Binding-site contacts:
Ligand atom C7 contacts residue ASN229 of chain 2.A at 3.3 Å.
Ligand atom C8 contacts residue ASN229 of chain 2.A at 4.2 Å.
Ligand atom C3 contacts residue ASN229 of chain 2.A at 3.8 Å.
Ligand atom O7 contacts residue ASN229 of chain 2.A at 3.1 Å (h-bond).
Ligand atom C5 contacts residue SER230 of chain 2.A at 4.5 Å.
Ligand atom O5 contacts residue SER230 of chain 2.A at 4.0 Å.
Ligand atom C4 contacts residue ASN229 of chain 2.A at 4.2 Å.
Ligand atom N2 contacts residue ASN229 of chain 2.A at 3.0 Å (h-bond).
Ligand atom O6 contacts residue SER230 of chain 2.A at 3.5 Å (h-bond).
Ligand atom O5 contacts residue VAL232 of chain 2.A at 3.5 Å.
Ligand atom C8 contacts residue SER241 of chain 2.A at 3.5 Å.
Ligand atom O5 contacts residue ASN229 of chain 2.A at 2.4 Å (h-bond).
Ligand atom C5 contacts residue ASN229 of chain 2.A at 3.7 Å.
Ligand atom C1 contacts residue ASN229 of chain 2.A at 1.4 Å.
Ligand atom C7 contacts residue SER241 of chain 2.A at 3.9 Å.
Ligand atom C1 contacts residue SER230 of chain 2.A at 4.0 Å.
Ligand atom C8 contacts residue LEU243 of chain 2.A at 4.5 Å (hydrophobic).
Ligand atom C6 contacts residue SER230 of chain 2.A at 4.1 Å.
Ligand atom C2 contacts residue VAL232 of chain 2.A at 4.4 Å (hydrophobic).
Ligand atom C2 contacts residue ASN229 of chain 2.A at 2.5 Å.
Ligand atom O7 contacts residue SER241 of chain 2.A at 3.4 Å (h-bond).
Ligand atom C1 contacts residue VAL232 of chain 2.A at 3.9 Å (hydrophobic).

A small-molecule ligand and the protein it binds are described below.
Small molecule (SMILES): CC(=O)N[C@@H]1[C@@H](O)[C@H](O)[C@@H](CO)O[C@H]1O

Sequence of chain 2.A:
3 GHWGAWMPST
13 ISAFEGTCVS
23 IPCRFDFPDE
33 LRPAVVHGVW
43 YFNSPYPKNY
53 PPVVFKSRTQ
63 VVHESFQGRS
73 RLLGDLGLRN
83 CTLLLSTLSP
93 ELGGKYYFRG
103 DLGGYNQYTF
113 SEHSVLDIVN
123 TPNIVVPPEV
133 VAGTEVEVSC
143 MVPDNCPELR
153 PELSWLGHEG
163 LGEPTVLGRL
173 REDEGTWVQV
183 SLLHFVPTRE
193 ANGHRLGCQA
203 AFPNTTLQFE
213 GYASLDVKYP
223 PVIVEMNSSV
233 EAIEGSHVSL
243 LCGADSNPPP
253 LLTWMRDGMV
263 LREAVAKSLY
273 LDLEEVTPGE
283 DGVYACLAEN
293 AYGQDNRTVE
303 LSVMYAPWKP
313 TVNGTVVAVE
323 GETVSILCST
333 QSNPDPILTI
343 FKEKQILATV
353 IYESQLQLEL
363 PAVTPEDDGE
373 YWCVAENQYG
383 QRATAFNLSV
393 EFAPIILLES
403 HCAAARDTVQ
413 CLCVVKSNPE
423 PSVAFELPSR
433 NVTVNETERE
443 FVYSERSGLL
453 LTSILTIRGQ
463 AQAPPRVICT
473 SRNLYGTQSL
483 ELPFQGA